Binding-site contacts:
Ligand atom OAT contacts residue PHE210 of chain 1.B at 3.3 Å.
Ligand atom N contacts residue GLU215 of chain 1.B at 3.1 Å (salt-bridge).
Ligand atom N contacts residue MN1 of chain 1.L at 2.1 Å.
Ligand atom CAQ contacts residue HIS301 of chain 1.B at 3.6 Å.
Ligand atom OAT contacts residue LYS231 of chain 1.B at 2.9 Å (salt-bridge).
Ligand atom CAS contacts residue TYR139 of chain 1.B at 3.2 Å (hydrophobic).
Ligand atom NAR contacts residue HIS213 of chain 1.B at 3.2 Å.
Ligand atom C contacts residue TYR202 of chain 1.B at 3.5 Å (hydrophobic).
Ligand atom CAD contacts residue TRP200 of chain 1.B at 3.4 Å (hydrophobic).
Ligand atom NAC contacts residue TYR202 of chain 1.B at 3.4 Å (h-bond).
Ligand atom N contacts residue HIS213 of chain 1.B at 2.8 Å (h-bond).
Ligand atom CAP contacts residue TRP233 of chain 1.B at 3.5 Å (hydrophobic).
Ligand atom CAA contacts residue VAL314 of chain 1.B at 3.6 Å (hydrophobic).
Ligand atom CAM contacts residue HIS213 of chain 1.B at 3.4 Å.
Ligand atom CAL contacts residue MN1 of chain 1.L at 2.8 Å.
Ligand atom CAS contacts residue PHE210 of chain 1.B at 3.4 Å (hydrophobic).
Ligand atom NAR contacts residue MN1 of chain 1.L at 2.1 Å.
Ligand atom CAM contacts residue MN1 of chain 1.L at 2.9 Å.
Ligand atom CAD contacts residue GLY195 of chain 1.B at 3.7 Å.
Ligand atom CA contacts residue TYR202 of chain 1.B at 3.6 Å (hydrophobic).
Ligand atom O contacts residue GLU215 of chain 1.B at 3.6 Å.
Ligand atom C contacts residue GLU215 of chain 1.B at 3.4 Å.
Ligand atom CAL contacts residue HIS213 of chain 1.B at 3.0 Å.
Ligand atom CAB contacts residue TYR202 of chain 1.B at 3.4 Å (hydrophobic).
Ligand atom OAU contacts residue TYR139 of chain 1.B at 2.5 Å (h-bond).
Ligand atom CAQ contacts residue PHE210 of chain 1.B at 3.7 Å (hydrophobic).
Ligand atom CAH contacts residue ASP142 of chain 1.B at 3.5 Å.
Ligand atom CAE contacts residue TRP200 of chain 1.B at 3.6 Å (hydrophobic).
Ligand atom OAU contacts residue TYR202 of chain 1.B at 3.2 Å.
Ligand atom NAF contacts residue TRP200 of chain 1.B at 3.7 Å.
Ligand atom CAP contacts residue PHE210 of chain 1.B at 3.5 Å (hydrophobic).
Ligand atom NAR contacts residue HIS301 of chain 1.B at 3.3 Å (h-bond).
Ligand atom CAO contacts residue PHE210 of chain 1.B at 3.7 Å (hydrophobic).
Ligand atom CA contacts residue MN1 of chain 1.L at 3.0 Å.
Ligand atom OAU contacts residue PHE210 of chain 1.B at 3.6 Å.
Ligand atom CAQ contacts residue MN1 of chain 1.L at 3.2 Å.
Ligand atom CAQ contacts residue TRP233 of chain 1.B at 3.4 Å (hydrophobic).
Ligand atom OAT contacts residue TYR139 of chain 1.B at 3.1 Å (h-bond).
Ligand atom CAA contacts residue ASN315 of chain 1.B at 3.5 Å.
Ligand atom CA contacts residue GLU215 of chain 1.B at 3.1 Å.

Sequence of chain 1.B:
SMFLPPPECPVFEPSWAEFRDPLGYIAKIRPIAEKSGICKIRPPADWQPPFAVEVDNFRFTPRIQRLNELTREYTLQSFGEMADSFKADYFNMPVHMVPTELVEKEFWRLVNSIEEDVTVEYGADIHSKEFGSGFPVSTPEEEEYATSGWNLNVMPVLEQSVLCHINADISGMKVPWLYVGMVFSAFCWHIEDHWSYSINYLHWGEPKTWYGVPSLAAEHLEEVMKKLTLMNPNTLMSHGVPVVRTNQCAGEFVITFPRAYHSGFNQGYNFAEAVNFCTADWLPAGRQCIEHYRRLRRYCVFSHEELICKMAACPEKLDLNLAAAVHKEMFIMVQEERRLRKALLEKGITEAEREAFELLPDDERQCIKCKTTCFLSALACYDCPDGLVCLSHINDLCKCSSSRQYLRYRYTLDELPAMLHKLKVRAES

A protein and the small-molecule ligand that binds it are described below.
Small molecule (SMILES): CCN(/C=C/N(C)C)C(=O)CNCc1cc(C(=O)O)ccn1